Sequence of chain 1.D:
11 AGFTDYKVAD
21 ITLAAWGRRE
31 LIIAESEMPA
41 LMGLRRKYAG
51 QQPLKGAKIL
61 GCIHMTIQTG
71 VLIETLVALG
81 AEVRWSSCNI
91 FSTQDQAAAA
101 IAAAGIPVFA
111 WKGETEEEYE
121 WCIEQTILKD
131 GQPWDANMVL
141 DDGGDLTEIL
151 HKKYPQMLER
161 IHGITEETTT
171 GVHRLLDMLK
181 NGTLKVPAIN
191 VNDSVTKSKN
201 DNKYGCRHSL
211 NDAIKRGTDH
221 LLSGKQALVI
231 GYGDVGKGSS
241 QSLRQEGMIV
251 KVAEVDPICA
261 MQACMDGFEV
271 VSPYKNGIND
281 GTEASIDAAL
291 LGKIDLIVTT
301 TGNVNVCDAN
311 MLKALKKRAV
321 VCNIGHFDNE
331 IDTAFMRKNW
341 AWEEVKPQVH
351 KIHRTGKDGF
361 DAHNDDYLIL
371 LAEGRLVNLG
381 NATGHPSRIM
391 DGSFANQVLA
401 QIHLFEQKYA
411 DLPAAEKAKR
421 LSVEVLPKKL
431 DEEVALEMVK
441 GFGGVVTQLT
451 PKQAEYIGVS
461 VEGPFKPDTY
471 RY

Binding-site contacts:
Ligand atom C11 contacts residue LYS452 of chain 1.D at 4.0 Å.
Ligand atom N contacts residue GLU455 of chain 1.D at 3.3 Å (salt-bridge).
Ligand atom C10 contacts residue GLU455 of chain 1.D at 4.0 Å.
Ligand atom O contacts residue LYS452 of chain 1.D at 4.4 Å.
Ligand atom C3 contacts residue GLU455 of chain 1.D at 3.8 Å.
Ligand atom C6 contacts residue GLU455 of chain 1.D at 4.0 Å.
Ligand atom C13 contacts residue GLU455 of chain 1.D at 3.4 Å.
Ligand atom C1 contacts residue GLU455 of chain 1.D at 3.6 Å.
Ligand atom C12 contacts residue LYS452 of chain 1.D at 4.3 Å.
Ligand atom C12 contacts residue PRO451 of chain 1.D at 4.1 Å (hydrophobic).
Ligand atom C7 contacts residue GLU455 of chain 1.D at 3.8 Å.
Ligand atom C11 contacts residue GLU455 of chain 1.D at 3.7 Å.
Ligand atom C12 contacts residue GLU455 of chain 1.D at 3.6 Å.
Ligand atom O contacts residue PRO451 of chain 1.D at 3.4 Å.
Ligand atom C2 contacts residue GLU455 of chain 1.D at 3.0 Å.

The small molecule below binds the protein below.
Small molecule (SMILES): OC1C[C@H]2CC[C@@H](C1)N2Cc1ccccc1